Sequence of chain 1.A:
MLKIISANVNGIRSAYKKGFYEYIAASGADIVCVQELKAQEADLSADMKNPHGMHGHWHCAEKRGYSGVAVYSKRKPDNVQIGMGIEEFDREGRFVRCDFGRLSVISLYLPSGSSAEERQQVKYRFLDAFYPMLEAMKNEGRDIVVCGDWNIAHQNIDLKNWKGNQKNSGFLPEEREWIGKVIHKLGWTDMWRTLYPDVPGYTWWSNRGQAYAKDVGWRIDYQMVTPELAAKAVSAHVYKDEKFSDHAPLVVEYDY

Binding-site contacts:
Ligand atom OP1 contacts residue ARG94 of chain 1.A at 4.0 Å.
Ligand atom C3' contacts residue TYR66 of chain 1.A at 4.0 Å (hydrophobic).
Ligand atom C2' contacts residue MN1 of chain 1.E at 4.4 Å.
Ligand atom C5' contacts residue TYR109 of chain 1.A at 3.4 Å (hydrophobic).
Ligand atom C3' contacts residue GLU36 of chain 1.A at 3.8 Å.
Ligand atom C2' contacts residue 3DR1 of chain 1.D at 4.0 Å.
Ligand atom C2' contacts residue SER115 of chain 1.A at 3.7 Å.
Ligand atom C3' contacts residue SER112 of chain 1.A at 4.3 Å.
Ligand atom O5' contacts residue TYR109 of chain 1.A at 4.3 Å.
Ligand atom P contacts residue TYR66 of chain 1.A at 4.0 Å.
Ligand atom C4' contacts residue TYR66 of chain 1.A at 3.8 Å (hydrophobic).
Ligand atom O5' contacts residue SER112 of chain 1.A at 4.5 Å.
Ligand atom C6 contacts residue SER115 of chain 1.A at 3.1 Å.
Ligand atom C3' contacts residue MN1 of chain 1.E at 3.9 Å.
Ligand atom C4' contacts residue TYR109 of chain 1.A at 3.6 Å (hydrophobic).
Ligand atom P contacts residue SER115 of chain 1.A at 4.0 Å.
Ligand atom OP2 contacts residue SER112 of chain 1.A at 4.2 Å.
Ligand atom C3' contacts residue TYR109 of chain 1.A at 3.5 Å (hydrophobic).
Ligand atom C3' contacts residue 3DR1 of chain 1.D at 3.5 Å.
Ligand atom O3' contacts residue GLU36 of chain 1.A at 2.7 Å (salt-bridge).
Ligand atom OP2 contacts residue SER115 of chain 1.A at 2.9 Å (h-bond).
Ligand atom C4' contacts residue MN1 of chain 1.E at 4.4 Å.
Ligand atom OP2 contacts residue ARG119 of chain 1.A at 4.2 Å.
Ligand atom O3' contacts residue 3DR1 of chain 1.D at 2.6 Å (h-bond).
Ligand atom O3' contacts residue TYR109 of chain 1.A at 3.3 Å (h-bond).
Ligand atom C5 contacts residue SER115 of chain 1.A at 3.2 Å.
Ligand atom O3' contacts residue TYR66 of chain 1.A at 3.2 Å.
Ligand atom C5' contacts residue TYR66 of chain 1.A at 4.2 Å (hydrophobic).
Ligand atom OP1 contacts residue ARG119 of chain 1.A at 3.5 Å (salt-bridge).
Ligand atom N1 contacts residue SER115 of chain 1.A at 4.3 Å.
Ligand atom C5' contacts residue TYR66 of chain 1.A at 4.2 Å (hydrophobic).
Ligand atom OP1 contacts residue TYR66 of chain 1.A at 2.8 Å (h-bond).
Ligand atom OP1 contacts residue LYS63 of chain 1.A at 3.4 Å (salt-bridge).
Ligand atom C4' contacts residue GLU36 of chain 1.A at 4.0 Å.
Ligand atom O3' contacts residue MN1 of chain 1.E at 2.6 Å.
Ligand atom O5' contacts residue SER115 of chain 1.A at 3.9 Å.

This small molecule binds to this protein.
Small molecule (SMILES): Cc1cn([C@H]2C[C@H](O[P](=O)(O)OC[C@H]3O[C@@H](n4cnc5c(N)ncnc54)C[C@@H]3O[P](=O)(O)OC[C@H]3O[C@@H](n4ccc(N)nc4=O)C[C@@H]3O)[C@@H](CO[P](=O)(O)O[C@H]3C[C@H](n4ccc(N)nc4=O)O[C@@H]3CO[P](=O)(O)O[C@H]3C[C@H](n4cnc5c(=O)nc(N)[nH]c54)O[C@@H]3CO)O2)c(=O)[nH]c1=O